The small molecule below binds the protein below.
Small molecule (SMILES): CC(=O)N[C@H]1[C@H](O[C@H]2[C@H](O)[C@@H](NC(C)=O)CO[C@@H]2CO[C@@H]2O[C@@H](C)[C@@H](O)[C@@H](O)[C@@H]2O)O[C@H](CO)[C@@H](O[C@@H]2O[C@H](CO[C@H]3O[C@H](CO)[C@@H](O)[C@H](O)[C@@H]3O)[C@@H](O)[C@H](O[C@H]3O[C@H](CO)[C@@H](O)[C@H](O)[C@@H]3O)[C@@H]2O)[C@@H]1O

Sequence of chain 1.P:
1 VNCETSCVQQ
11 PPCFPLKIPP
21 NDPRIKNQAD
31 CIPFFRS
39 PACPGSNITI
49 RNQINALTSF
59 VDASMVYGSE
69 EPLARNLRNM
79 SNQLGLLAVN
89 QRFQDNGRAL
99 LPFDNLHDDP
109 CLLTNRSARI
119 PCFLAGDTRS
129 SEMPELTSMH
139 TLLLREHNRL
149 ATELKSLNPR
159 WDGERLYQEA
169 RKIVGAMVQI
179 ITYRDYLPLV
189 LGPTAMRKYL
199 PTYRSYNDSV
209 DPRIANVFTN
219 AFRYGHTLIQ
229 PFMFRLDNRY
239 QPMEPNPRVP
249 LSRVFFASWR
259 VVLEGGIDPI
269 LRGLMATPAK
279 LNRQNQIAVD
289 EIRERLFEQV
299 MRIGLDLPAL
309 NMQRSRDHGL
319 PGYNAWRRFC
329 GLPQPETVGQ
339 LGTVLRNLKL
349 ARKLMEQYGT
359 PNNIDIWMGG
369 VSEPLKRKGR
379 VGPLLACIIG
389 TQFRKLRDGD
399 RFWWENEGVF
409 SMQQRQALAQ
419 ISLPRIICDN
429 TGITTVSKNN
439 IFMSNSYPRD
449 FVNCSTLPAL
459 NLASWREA

Binding-site contacts:
Ligand atom C6 contacts residue ARG392 of chain 1.P at 4.3 Å.
Ligand atom C6 contacts residue VAL208 of chain 1.P at 3.9 Å (hydrophobic).
Ligand atom C1 contacts residue SER207 of chain 1.P at 4.5 Å.
Ligand atom O4 contacts residue ARG392 of chain 1.P at 3.8 Å.
Ligand atom C4 contacts residue ARG392 of chain 1.P at 3.8 Å.
Ligand atom C6 contacts residue SER207 of chain 1.P at 4.2 Å.
Ligand atom C2 contacts residue ASN205 of chain 1.P at 2.6 Å.
Ligand atom C5 contacts residue ASN205 of chain 1.P at 3.6 Å.
Ligand atom C6 contacts residue VAL208 of chain 1.P at 4.2 Å (hydrophobic).
Ligand atom C1 contacts residue ASN205 of chain 1.P at 1.4 Å.
Ligand atom C7 contacts residue ASN205 of chain 1.P at 3.5 Å.
Ligand atom C5 contacts residue VAL208 of chain 1.P at 4.4 Å (hydrophobic).
Ligand atom O3 contacts residue ARG392 of chain 1.P at 4.2 Å.
Ligand atom C8 contacts residue SER207 of chain 1.P at 3.5 Å.
Ligand atom O5 contacts residue VAL208 of chain 1.P at 3.6 Å.
Ligand atom N2 contacts residue ASN205 of chain 1.P at 3.2 Å (h-bond).
Ligand atom C5 contacts residue VAL208 of chain 1.P at 4.1 Å (hydrophobic).
Ligand atom C6 contacts residue LYS393 of chain 1.P at 4.1 Å.
Ligand atom O7 contacts residue ARG202 of chain 1.P at 4.0 Å.
Ligand atom O5 contacts residue ASN205 of chain 1.P at 2.3 Å (h-bond).
Ligand atom C7 contacts residue SER207 of chain 1.P at 4.5 Å.
Ligand atom C4 contacts residue ASN205 of chain 1.P at 4.3 Å.
Ligand atom C3 contacts residue ASN205 of chain 1.P at 3.9 Å.
Ligand atom O7 contacts residue ASN205 of chain 1.P at 3.4 Å (h-bond).
Ligand atom C1 contacts residue VAL208 of chain 1.P at 4.4 Å (hydrophobic).
Ligand atom O5 contacts residue VAL208 of chain 1.P at 4.4 Å.
Ligand atom C5 contacts residue SER207 of chain 1.P at 4.2 Å.